Binding-site contacts:
Ligand atom N contacts residue ASN142 of chain 1.A at 3.8 Å.
Ligand atom O contacts residue GLY143 of chain 1.A at 2.8 Å (h-bond).
Ligand atom O2 contacts residue CYS44 of chain 1.A at 3.6 Å.
Ligand atom C7 contacts residue THR25 of chain 1.A at 4.0 Å.
Ligand atom N3 contacts residue CYS44 of chain 1.A at 2.8 Å (h-bond).
Ligand atom C2 contacts residue HIS41 of chain 1.A at 3.7 Å.
Ligand atom C6 contacts residue ASN142 of chain 1.A at 3.6 Å.
Ligand atom N3 contacts residue THR45 of chain 1.A at 3.9 Å.
Ligand atom O2 contacts residue THR24 of chain 1.A at 3.3 Å.
Ligand atom N1 contacts residue THR25 of chain 1.A at 4.0 Å.
Ligand atom O2 contacts residue THR45 of chain 1.A at 3.2 Å.
Ligand atom C2 contacts residue ASN142 of chain 1.A at 4.0 Å.
Ligand atom C11 contacts residue SER46 of chain 1.A at 4.0 Å.
Ligand atom O contacts residue SER144 of chain 1.A at 3.2 Å (h-bond).
Ligand atom C7 contacts residue THR26 of chain 1.A at 3.4 Å.
Ligand atom C10 contacts residue THR25 of chain 1.A at 3.5 Å.
Ligand atom C4 contacts residue GLY143 of chain 1.A at 3.6 Å.
Ligand atom C3 contacts residue HIS41 of chain 1.A at 3.8 Å.
Ligand atom N2 contacts residue THR25 of chain 1.A at 3.4 Å (h-bond).
Ligand atom C2 contacts residue CYS145 of chain 1.A at 3.7 Å (hydrophobic).
Ligand atom C3 contacts residue CYS145 of chain 1.A at 3.4 Å (hydrophobic).
Ligand atom C8 contacts residue ASN142 of chain 1.A at 3.9 Å.
Ligand atom O2 contacts residue SER46 of chain 1.A at 3.5 Å (h-bond).
Ligand atom C4 contacts residue CYS145 of chain 1.A at 2.6 Å (hydrophobic).
Ligand atom N3 contacts residue MET49 of chain 1.A at 3.3 Å.
Ligand atom N3 contacts residue THR25 of chain 1.A at 3.0 Å (h-bond).
Ligand atom C3 contacts residue ASN142 of chain 1.A at 3.7 Å.
Ligand atom C10 contacts residue THR24 of chain 1.A at 4.0 Å.
Ligand atom O1 contacts residue ASN142 of chain 1.A at 2.9 Å (h-bond).
Ligand atom C9 contacts residue MET49 of chain 1.A at 3.8 Å (hydrophobic).
Ligand atom C1 contacts residue HIS41 of chain 1.A at 3.8 Å.
Ligand atom C10 contacts residue THR45 of chain 1.A at 3.9 Å.
Ligand atom N2 contacts residue MET49 of chain 1.A at 3.0 Å.
Ligand atom C10 contacts residue CYS44 of chain 1.A at 3.7 Å (hydrophobic).
Ligand atom C12 contacts residue THR24 of chain 1.A at 3.7 Å.
Ligand atom O2 contacts residue THR25 of chain 1.A at 3.8 Å.
Ligand atom C5 contacts residue CYS145 of chain 1.A at 1.8 Å (hydrophobic).
Ligand atom O contacts residue CYS145 of chain 1.A at 2.9 Å (h-bond).
Ligand atom N2 contacts residue CYS44 of chain 1.A at 3.6 Å.
Ligand atom C10 contacts residue SER46 of chain 1.A at 4.0 Å.

A small-molecule ligand and the protein it binds are described below.
Small molecule (SMILES): CC(=O)c1cc(C)n(NC(=O)c2n[nH]c(=O)c3ccccc23)c1C

Sequence of chain 1.A:
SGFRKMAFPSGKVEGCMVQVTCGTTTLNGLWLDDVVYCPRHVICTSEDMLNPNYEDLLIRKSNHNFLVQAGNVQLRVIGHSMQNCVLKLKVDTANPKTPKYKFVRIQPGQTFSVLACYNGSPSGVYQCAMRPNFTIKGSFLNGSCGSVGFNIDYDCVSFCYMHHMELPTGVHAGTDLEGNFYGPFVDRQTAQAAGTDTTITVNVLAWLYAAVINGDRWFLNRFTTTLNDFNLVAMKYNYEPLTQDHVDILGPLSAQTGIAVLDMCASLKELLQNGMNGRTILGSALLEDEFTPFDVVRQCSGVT